Sequence of chain 1.A:
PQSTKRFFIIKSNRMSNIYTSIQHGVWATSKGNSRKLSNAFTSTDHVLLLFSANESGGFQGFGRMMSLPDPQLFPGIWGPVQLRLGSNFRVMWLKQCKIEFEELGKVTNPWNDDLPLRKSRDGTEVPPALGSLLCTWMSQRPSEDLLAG

A protein and the small-molecule ligand that binds it are described below.
Small molecule (SMILES): CNc1ncnc2c1ncn2[C@@H]1O[C@H](CO)[C@@H](O)[C@H]1O

Binding-site contacts:
Ligand atom N6 contacts residue TRP36 of chain 1.A at 3.4 Å.
Ligand atom O2' contacts residue ASN63 of chain 1.A at 2.8 Å (h-bond).
Ligand atom C2 contacts residue ASN26 of chain 1.A at 3.2 Å.
Ligand atom N7 contacts residue ASP131 of chain 1.A at 3.9 Å.
Ligand atom C2' contacts residue LYS20 of chain 1.A at 3.5 Å.
Ligand atom C4 contacts residue LYS20 of chain 1.A at 3.7 Å.
Ligand atom C3' contacts residue C4 of chain 1.B at 2.7 Å.
Ligand atom CZ contacts residue ALA37 of chain 1.A at 3.5 Å (hydrophobic).
Ligand atom C4' contacts residue C4 of chain 1.B at 3.6 Å.
Ligand atom CZ contacts residue ASN26 of chain 1.A at 3.7 Å.
Ligand atom N7 contacts residue ALA37 of chain 1.A at 3.9 Å.
Ligand atom N6 contacts residue LEU94 of chain 1.A at 3.9 Å.
Ligand atom N9 contacts residue LYS20 of chain 1.A at 3.4 Å (salt-bridge).
Ligand atom C5 contacts residue LYS20 of chain 1.A at 3.9 Å.
Ligand atom N1 contacts residue SER21 of chain 1.A at 3.8 Å.
Ligand atom N7 contacts residue LYS20 of chain 1.A at 3.9 Å.
Ligand atom C2 contacts residue ASN22 of chain 1.A at 3.3 Å.
Ligand atom CZ contacts residue TRP36 of chain 1.A at 3.9 Å (hydrophobic).
Ligand atom C5' contacts residue C4 of chain 1.B at 3.8 Å.
Ligand atom C8 contacts residue ASP131 of chain 1.A at 3.4 Å.
Ligand atom C2 contacts residue SER21 of chain 1.A at 3.4 Å.
Ligand atom O2' contacts residue LYS20 of chain 1.A at 3.3 Å.
Ligand atom O3' contacts residue ASN63 of chain 1.A at 3.9 Å.
Ligand atom C8 contacts residue LYS20 of chain 1.A at 3.6 Å.
Ligand atom N3 contacts residue SER21 of chain 1.A at 3.6 Å.
Ligand atom C2' contacts residue C4 of chain 1.B at 3.9 Å.
Ligand atom N6 contacts residue ALA37 of chain 1.A at 2.7 Å (h-bond).
Ligand atom O2' contacts residue SER21 of chain 1.A at 3.2 Å.
Ligand atom CZ contacts residue LEU94 of chain 1.A at 3.9 Å (hydrophobic).
Ligand atom O4' contacts residue ASN22 of chain 1.A at 3.9 Å.
Ligand atom C1' contacts residue LYS20 of chain 1.A at 3.9 Å.
Ligand atom C1' contacts residue ASN22 of chain 1.A at 3.6 Å.
Ligand atom C6 contacts residue TRP36 of chain 1.A at 3.6 Å (hydrophobic).
Ligand atom C6 contacts residue ALA37 of chain 1.A at 3.9 Å (hydrophobic).
Ligand atom N1 contacts residue ASN26 of chain 1.A at 2.8 Å (h-bond).
Ligand atom O2' contacts residue ASN22 of chain 1.A at 3.1 Å (h-bond).
Ligand atom O3' contacts residue C4 of chain 1.B at 1.6 Å.
Ligand atom CZ contacts residue TRP87 of chain 1.A at 3.6 Å (hydrophobic).
Ligand atom N1 contacts residue TRP36 of chain 1.A at 3.9 Å.
Ligand atom N3 contacts residue ASN22 of chain 1.A at 3.1 Å (h-bond).